The small molecule below binds the protein below.
Small molecule (SMILES): CC(=O)N[C@H]1[C@H](O[C@H]2[C@H](O)[C@@H](NC(C)=O)CO[C@@H]2CO)O[C@H](CO)[C@@H](O)[C@@H]1O

Sequence of chain 1.E:
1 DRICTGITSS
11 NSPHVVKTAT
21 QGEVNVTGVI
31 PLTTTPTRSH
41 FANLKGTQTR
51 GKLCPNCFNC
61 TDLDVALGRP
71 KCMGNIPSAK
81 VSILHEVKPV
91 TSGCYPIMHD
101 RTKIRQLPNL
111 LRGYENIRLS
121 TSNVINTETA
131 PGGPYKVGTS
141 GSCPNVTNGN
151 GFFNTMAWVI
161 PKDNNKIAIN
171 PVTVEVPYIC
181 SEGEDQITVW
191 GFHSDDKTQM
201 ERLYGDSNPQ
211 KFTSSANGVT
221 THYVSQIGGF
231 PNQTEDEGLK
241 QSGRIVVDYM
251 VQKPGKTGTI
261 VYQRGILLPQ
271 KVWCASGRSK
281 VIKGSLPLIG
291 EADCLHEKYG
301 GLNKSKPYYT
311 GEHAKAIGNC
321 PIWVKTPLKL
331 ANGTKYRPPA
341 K

Binding-site contacts:
Ligand atom C2 contacts residue ASN145 of chain 1.E at 2.5 Å.
Ligand atom C4 contacts residue ASN145 of chain 1.E at 4.3 Å.
Ligand atom O7 contacts residue ASN145 of chain 1.E at 4.3 Å.
Ligand atom C1 contacts residue ASN145 of chain 1.E at 1.5 Å.
Ligand atom N2 contacts residue ASN145 of chain 1.E at 3.0 Å (h-bond).
Ligand atom C3 contacts residue THR147 of chain 1.E at 4.2 Å.
Ligand atom O5 contacts residue THR147 of chain 1.E at 4.2 Å.
Ligand atom C3 contacts residue ASN145 of chain 1.E at 3.8 Å.
Ligand atom C1 contacts residue THR147 of chain 1.E at 3.5 Å.
Ligand atom O5 contacts residue ASN145 of chain 1.E at 2.6 Å (h-bond).
Ligand atom N2 contacts residue THR147 of chain 1.E at 3.6 Å.
Ligand atom C8 contacts residue ASN145 of chain 1.E at 3.3 Å.
Ligand atom C5 contacts residue ASN145 of chain 1.E at 3.7 Å.
Ligand atom O6 contacts residue GLY149 of chain 1.E at 4.1 Å.
Ligand atom O5 contacts residue ASN150 of chain 1.E at 3.9 Å.
Ligand atom C5 contacts residue ASN150 of chain 1.E at 4.1 Å.
Ligand atom O6 contacts residue ASN150 of chain 1.E at 2.9 Å (h-bond).
Ligand atom O7 contacts residue VAL146 of chain 1.E at 4.1 Å.
Ligand atom C6 contacts residue GLY149 of chain 1.E at 4.3 Å.
Ligand atom C5 contacts residue GLY149 of chain 1.E at 4.1 Å.
Ligand atom O5 contacts residue GLY149 of chain 1.E at 3.0 Å.
Ligand atom C2 contacts residue THR147 of chain 1.E at 4.0 Å.
Ligand atom C6 contacts residue ASN150 of chain 1.E at 3.0 Å.
Ligand atom C6 contacts residue ASN145 of chain 1.E at 4.1 Å.
Ligand atom C7 contacts residue ASN145 of chain 1.E at 3.4 Å.
Ligand atom C1 contacts residue GLY149 of chain 1.E at 3.9 Å.